Sequence of chain 1.A:
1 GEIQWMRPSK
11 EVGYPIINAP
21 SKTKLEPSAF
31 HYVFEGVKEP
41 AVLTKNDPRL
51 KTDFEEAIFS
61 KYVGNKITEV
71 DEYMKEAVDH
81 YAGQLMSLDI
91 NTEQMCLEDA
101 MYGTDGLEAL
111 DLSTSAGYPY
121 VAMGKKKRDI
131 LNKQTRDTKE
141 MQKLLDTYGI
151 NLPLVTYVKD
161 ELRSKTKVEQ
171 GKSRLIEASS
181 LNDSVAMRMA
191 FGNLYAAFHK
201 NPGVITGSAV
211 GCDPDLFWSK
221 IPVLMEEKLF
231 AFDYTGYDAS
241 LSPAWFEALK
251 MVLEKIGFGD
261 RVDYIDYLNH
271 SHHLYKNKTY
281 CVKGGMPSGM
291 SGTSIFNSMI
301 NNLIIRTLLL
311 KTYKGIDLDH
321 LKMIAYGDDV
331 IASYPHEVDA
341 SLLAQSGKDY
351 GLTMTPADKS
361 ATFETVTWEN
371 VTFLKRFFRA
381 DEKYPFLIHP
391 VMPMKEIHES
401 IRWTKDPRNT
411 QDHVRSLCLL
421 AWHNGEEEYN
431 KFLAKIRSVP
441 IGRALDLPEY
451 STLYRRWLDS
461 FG

Binding-site contacts:
Ligand atom OP1 contacts residue ASN18 of chain 1.A at 4.4 Å.
Ligand atom C4' contacts residue ASN18 of chain 1.A at 3.8 Å.
Ligand atom O5' contacts residue ASN18 of chain 1.A at 4.1 Å.
Ligand atom C4 contacts residue ASN18 of chain 1.A at 4.0 Å.
Ligand atom O4' contacts residue ASN18 of chain 1.A at 2.7 Å (h-bond).
Ligand atom C1' contacts residue ASN18 of chain 1.A at 3.3 Å.
Ligand atom C5' contacts residue ASN18 of chain 1.A at 3.8 Å.
Ligand atom P contacts residue ASN18 of chain 1.A at 3.4 Å.
Ligand atom N3 contacts residue ASN18 of chain 1.A at 4.3 Å.
Ligand atom OP2 contacts residue ILE16 of chain 1.A at 4.0 Å.
Ligand atom C8 contacts residue ASN18 of chain 1.A at 4.3 Å.
Ligand atom OP2 contacts residue ASN18 of chain 1.A at 3.1 Å (h-bond).
Ligand atom N9 contacts residue ASN18 of chain 1.A at 3.9 Å.

A protein and the small-molecule ligand that binds it are described below.
Small molecule (SMILES): Nc1nc(=O)c2ncn([C@@H]3O[C@H](CO[P](=O)(O)O[C@H]4[C@@H](O)[C@H](n5cnc6c(=O)nc(N)[nH]c65)O[C@@H]4COP(=O)=O)[C@@H](O)[C@H]3O)c2[nH]1